Binding-site contacts:
Ligand atom C5 contacts residue PHE208 of chain 1.B at 4.4 Å (hydrophobic).
Ligand atom C7 contacts residue ARG205 of chain 1.B at 4.4 Å.
Ligand atom C8 contacts residue ARG205 of chain 1.B at 3.7 Å.
Ligand atom C3 contacts residue ASN252 of chain 1.B at 3.8 Å.
Ligand atom O6 contacts residue PHE208 of chain 1.B at 4.0 Å.
Ligand atom O6 contacts residue ASP211 of chain 1.B at 3.9 Å.
Ligand atom O5 contacts residue PHE208 of chain 1.B at 3.5 Å.
Ligand atom C1 contacts residue PHE208 of chain 1.B at 4.5 Å (hydrophobic).
Ligand atom N2 contacts residue SER251 of chain 1.B at 4.1 Å.
Ligand atom N2 contacts residue ASN252 of chain 1.B at 3.0 Å (h-bond).
Ligand atom C8 contacts residue SER251 of chain 1.B at 3.4 Å.
Ligand atom O6 contacts residue SER207 of chain 1.B at 3.8 Å.
Ligand atom C6 contacts residue PHE208 of chain 1.B at 4.0 Å (hydrophobic).
Ligand atom C7 contacts residue ASN252 of chain 1.B at 4.0 Å.
Ligand atom O5 contacts residue ASN252 of chain 1.B at 2.4 Å (h-bond).
Ligand atom C1 contacts residue ASN252 of chain 1.B at 1.4 Å.
Ligand atom C5 contacts residue ASN252 of chain 1.B at 3.7 Å.
Ligand atom C2 contacts residue ASN252 of chain 1.B at 2.5 Å.
Ligand atom C4 contacts residue ASN252 of chain 1.B at 4.3 Å.
Ligand atom N2 contacts residue ARG205 of chain 1.B at 4.0 Å.
Ligand atom O7 contacts residue SER251 of chain 1.B at 2.5 Å (h-bond).
Ligand atom C7 contacts residue SER251 of chain 1.B at 3.1 Å.

Sequence of chain 1.B:
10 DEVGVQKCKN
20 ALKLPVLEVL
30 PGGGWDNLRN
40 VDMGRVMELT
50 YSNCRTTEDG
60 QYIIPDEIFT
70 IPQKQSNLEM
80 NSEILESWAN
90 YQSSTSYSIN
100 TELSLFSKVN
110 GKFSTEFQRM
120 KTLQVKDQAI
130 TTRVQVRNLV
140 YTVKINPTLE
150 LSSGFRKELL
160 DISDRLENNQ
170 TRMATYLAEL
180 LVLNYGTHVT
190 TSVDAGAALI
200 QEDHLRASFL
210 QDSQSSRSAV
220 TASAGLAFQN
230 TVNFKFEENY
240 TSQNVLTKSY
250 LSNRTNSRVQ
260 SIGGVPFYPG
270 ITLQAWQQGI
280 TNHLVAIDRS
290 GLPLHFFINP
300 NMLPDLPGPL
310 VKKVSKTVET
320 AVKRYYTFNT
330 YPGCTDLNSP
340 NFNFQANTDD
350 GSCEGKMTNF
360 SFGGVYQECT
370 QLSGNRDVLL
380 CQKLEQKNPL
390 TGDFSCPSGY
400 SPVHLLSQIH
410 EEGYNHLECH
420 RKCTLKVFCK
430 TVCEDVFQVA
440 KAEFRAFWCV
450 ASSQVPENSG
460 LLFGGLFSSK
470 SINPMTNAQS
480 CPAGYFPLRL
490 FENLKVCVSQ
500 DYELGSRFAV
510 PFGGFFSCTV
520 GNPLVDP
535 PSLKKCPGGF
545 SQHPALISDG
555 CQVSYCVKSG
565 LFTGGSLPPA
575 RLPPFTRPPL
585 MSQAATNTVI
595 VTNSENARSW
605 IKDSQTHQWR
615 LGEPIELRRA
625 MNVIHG

The small molecule below binds the protein below.
Small molecule (SMILES): CC(=O)N[C@H]1[C@H](O[C@H]2[C@H](O)[C@@H](NC(C)=O)CO[C@@H]2CO)O[C@H](CO)[C@@H](O)[C@@H]1O